Sequence of chain 1.B:
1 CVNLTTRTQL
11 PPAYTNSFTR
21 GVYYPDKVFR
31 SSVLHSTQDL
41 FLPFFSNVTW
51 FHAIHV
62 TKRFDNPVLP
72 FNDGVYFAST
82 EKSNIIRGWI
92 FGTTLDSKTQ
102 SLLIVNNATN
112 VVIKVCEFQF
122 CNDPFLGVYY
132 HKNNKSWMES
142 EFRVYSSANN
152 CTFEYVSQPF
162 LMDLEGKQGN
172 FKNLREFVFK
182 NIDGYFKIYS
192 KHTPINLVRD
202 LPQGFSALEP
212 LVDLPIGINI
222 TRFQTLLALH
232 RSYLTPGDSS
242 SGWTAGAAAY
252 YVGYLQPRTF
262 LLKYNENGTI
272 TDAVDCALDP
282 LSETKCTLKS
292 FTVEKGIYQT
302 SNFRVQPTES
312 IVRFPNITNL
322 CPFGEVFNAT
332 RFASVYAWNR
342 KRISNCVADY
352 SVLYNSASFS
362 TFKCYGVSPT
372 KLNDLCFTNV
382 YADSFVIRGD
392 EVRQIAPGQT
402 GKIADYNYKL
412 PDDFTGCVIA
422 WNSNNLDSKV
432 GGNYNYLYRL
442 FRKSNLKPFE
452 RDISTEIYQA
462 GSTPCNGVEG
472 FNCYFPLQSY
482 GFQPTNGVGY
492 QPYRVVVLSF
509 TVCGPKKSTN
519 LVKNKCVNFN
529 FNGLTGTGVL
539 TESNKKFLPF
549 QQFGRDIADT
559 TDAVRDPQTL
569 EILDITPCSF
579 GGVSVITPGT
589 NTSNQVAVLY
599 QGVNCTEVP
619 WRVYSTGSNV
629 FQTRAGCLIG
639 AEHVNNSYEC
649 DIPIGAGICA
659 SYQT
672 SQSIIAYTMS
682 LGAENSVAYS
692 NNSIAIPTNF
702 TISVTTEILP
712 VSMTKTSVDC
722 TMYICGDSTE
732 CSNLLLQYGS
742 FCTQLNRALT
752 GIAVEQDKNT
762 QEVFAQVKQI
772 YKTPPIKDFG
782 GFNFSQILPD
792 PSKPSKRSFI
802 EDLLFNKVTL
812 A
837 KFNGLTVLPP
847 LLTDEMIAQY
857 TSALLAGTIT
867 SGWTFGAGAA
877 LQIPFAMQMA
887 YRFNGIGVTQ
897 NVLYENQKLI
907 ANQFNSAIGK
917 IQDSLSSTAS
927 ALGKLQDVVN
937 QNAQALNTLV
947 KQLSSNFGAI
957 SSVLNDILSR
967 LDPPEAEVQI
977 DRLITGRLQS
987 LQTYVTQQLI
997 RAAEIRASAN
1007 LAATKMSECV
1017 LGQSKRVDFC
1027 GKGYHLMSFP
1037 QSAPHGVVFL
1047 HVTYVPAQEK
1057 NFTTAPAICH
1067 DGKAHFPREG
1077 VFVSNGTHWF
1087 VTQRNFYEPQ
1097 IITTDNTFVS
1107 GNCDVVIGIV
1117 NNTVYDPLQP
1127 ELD

Binding-site contacts:
Ligand atom O5 contacts residue ASN643 of chain 1.B at 2.4 Å (h-bond).
Ligand atom C1 contacts residue ASN643 of chain 1.B at 1.4 Å.
Ligand atom C6 contacts residue HIS641 of chain 1.B at 4.0 Å.
Ligand atom C5 contacts residue ASN643 of chain 1.B at 3.7 Å.
Ligand atom O5 contacts residue HIS641 of chain 1.B at 3.9 Å.
Ligand atom O6 contacts residue HIS641 of chain 1.B at 4.4 Å.
Ligand atom C3 contacts residue ASN643 of chain 1.B at 3.9 Å.
Ligand atom O7 contacts residue ASN643 of chain 1.B at 4.1 Å.
Ligand atom O6 contacts residue ASN643 of chain 1.B at 4.2 Å.
Ligand atom N2 contacts residue ASN643 of chain 1.B at 2.8 Å (h-bond).
Ligand atom C7 contacts residue ASN643 of chain 1.B at 3.6 Å.
Ligand atom C4 contacts residue ASN643 of chain 1.B at 4.3 Å.
Ligand atom C2 contacts residue ASN643 of chain 1.B at 2.5 Å.
Ligand atom C6 contacts residue ASN643 of chain 1.B at 4.5 Å.

A protein and the small-molecule ligand that binds it are described below.
Small molecule (SMILES): CC(=O)N[C@@H]1[C@@H](O)[C@H](O)[C@@H](CO)O[C@H]1O